Sequence of chain 1.A:
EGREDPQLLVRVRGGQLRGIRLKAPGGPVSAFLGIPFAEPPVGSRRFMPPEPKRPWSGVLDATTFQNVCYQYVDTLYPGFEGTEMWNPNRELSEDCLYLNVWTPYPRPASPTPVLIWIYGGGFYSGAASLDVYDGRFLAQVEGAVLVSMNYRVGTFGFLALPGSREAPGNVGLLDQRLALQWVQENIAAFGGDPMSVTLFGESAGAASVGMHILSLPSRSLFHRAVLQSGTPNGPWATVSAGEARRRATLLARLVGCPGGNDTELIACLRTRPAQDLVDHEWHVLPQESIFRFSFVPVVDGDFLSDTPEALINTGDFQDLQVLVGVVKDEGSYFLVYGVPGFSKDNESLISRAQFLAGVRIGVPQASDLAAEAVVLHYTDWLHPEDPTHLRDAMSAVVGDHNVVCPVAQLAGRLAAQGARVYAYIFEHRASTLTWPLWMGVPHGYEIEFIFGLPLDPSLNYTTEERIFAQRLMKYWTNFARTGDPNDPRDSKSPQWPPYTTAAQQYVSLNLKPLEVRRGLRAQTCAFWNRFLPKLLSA

This small molecule binds to this protein.
Small molecule (SMILES): CCN(CC)CCNS(=O)(=O)Cc1ccc(F)cc1

Binding-site contacts:
Ligand atom C9 contacts residue TYR124 of chain 1.A at 3.5 Å (hydrophobic).
Ligand atom N1 contacts residue TYR124 of chain 1.A at 3.5 Å (h-bond).
Ligand atom C8 contacts residue TYR341 of chain 1.A at 3.5 Å (hydrophobic).
Ligand atom C8 contacts residue ASP74 of chain 1.A at 3.3 Å.
Ligand atom N1 contacts residue TYR337 of chain 1.A at 4.0 Å.
Ligand atom C15 contacts residue GLU202 of chain 1.A at 4.0 Å.
Ligand atom C6 contacts residue GLU202 of chain 1.A at 3.7 Å.
Ligand atom C13 contacts residue GLY448 of chain 1.A at 4.0 Å.
Ligand atom O1 contacts residue TYR124 of chain 1.A at 3.5 Å (h-bond).
Ligand atom C10 contacts residue TYR124 of chain 1.A at 3.9 Å (hydrophobic).
Ligand atom C12 contacts residue TRP86 of chain 1.A at 3.7 Å (hydrophobic).
Ligand atom O2 contacts residue HIS447 of chain 1.A at 3.8 Å.
Ligand atom O1 contacts residue PHE297 of chain 1.A at 3.9 Å.
Ligand atom O2 contacts residue PHE338 of chain 1.A at 3.5 Å.
Ligand atom F01 contacts residue TYR72 of chain 1.A at 4.0 Å.
Ligand atom C6 contacts residue TYR133 of chain 1.A at 3.9 Å (hydrophobic).
Ligand atom C14 contacts residue TRP86 of chain 1.A at 3.5 Å (hydrophobic).
Ligand atom C7 contacts residue TYR124 of chain 1.A at 3.2 Å (hydrophobic).
Ligand atom C14 contacts residue TYR337 of chain 1.A at 3.4 Å (hydrophobic).
Ligand atom F01 contacts residue TYR341 of chain 1.A at 4.0 Å.
Ligand atom C10 contacts residue PEG1 of chain 1.J at 3.9 Å.
Ligand atom C14 contacts residue HIS447 of chain 1.A at 3.1 Å.
Ligand atom C7 contacts residue TYR341 of chain 1.A at 3.8 Å (hydrophobic).
Ligand atom C9 contacts residue PEG1 of chain 1.J at 4.0 Å.
Ligand atom C15 contacts residue GLY121 of chain 1.A at 3.8 Å.
Ligand atom C8 contacts residue TYR124 of chain 1.A at 3.2 Å (hydrophobic).
Ligand atom C2 contacts residue TYR124 of chain 1.A at 3.9 Å (hydrophobic).
Ligand atom C6 contacts residue GLY121 of chain 1.A at 3.9 Å.
Ligand atom C9 contacts residue TYR341 of chain 1.A at 3.8 Å (hydrophobic).
Ligand atom C4 contacts residue TYR337 of chain 1.A at 3.8 Å (hydrophobic).
Ligand atom C3 contacts residue TYR124 of chain 1.A at 3.6 Å (hydrophobic).
Ligand atom C13 contacts residue HIS447 of chain 1.A at 3.7 Å.
Ligand atom F01 contacts residue TRP286 of chain 1.A at 3.8 Å.
Ligand atom C4 contacts residue PHE338 of chain 1.A at 3.4 Å (hydrophobic).
Ligand atom C6 contacts residue GLY120 of chain 1.A at 4.0 Å.
Ligand atom C10 contacts residue TRP286 of chain 1.A at 3.8 Å (hydrophobic).
Ligand atom C6 contacts residue TRP86 of chain 1.A at 3.8 Å (hydrophobic).
Ligand atom S contacts residue PHE338 of chain 1.A at 4.0 Å.
Ligand atom F01 contacts residue PEG1 of chain 1.J at 3.2 Å.
Ligand atom C13 contacts residue TRP86 of chain 1.A at 3.6 Å (hydrophobic).